Binding-site contacts:
Ligand atom CAS contacts residue ALA53 of chain 1.A at 4.1 Å (hydrophobic).
Ligand atom CLAH contacts residue PHE128 of chain 1.A at 2.9 Å.
Ligand atom OAC contacts residue GLU56 of chain 1.A at 3.7 Å.
Ligand atom CAB contacts residue THR50 of chain 1.A at 4.0 Å.
Ligand atom CLAE contacts residue LEU49 of chain 1.A at 3.6 Å.
Ligand atom CLAG contacts residue LEU228 of chain 1.A at 3.5 Å.
Ligand atom CAJ contacts residue LEU87 of chain 1.A at 4.1 Å (hydrophobic).
Ligand atom CAI contacts residue ALA53 of chain 1.A at 3.5 Å (hydrophobic).
Ligand atom CLAE contacts residue PHE107 of chain 1.A at 3.9 Å.
Ligand atom CAI contacts residue LEU49 of chain 1.A at 3.5 Å (hydrophobic).
Ligand atom CLAF contacts residue LEU90 of chain 1.A at 3.5 Å.
Ligand atom CAM contacts residue PHE107 of chain 1.A at 3.9 Å (hydrophobic).
Ligand atom OAD contacts residue HIS227 of chain 1.A at 4.2 Å.
Ligand atom CLAF contacts residue MET91 of chain 1.A at 3.5 Å.
Ligand atom CAK contacts residue LEU228 of chain 1.A at 4.0 Å (hydrophobic).
Ligand atom OAC contacts residue LEU94 of chain 1.A at 4.2 Å.
Ligand atom OAD contacts residue MET124 of chain 1.A at 4.2 Å.
Ligand atom CAA contacts residue ALA53 of chain 1.A at 4.2 Å (hydrophobic).
Ligand atom CAA contacts residue LEU87 of chain 1.A at 4.0 Å (hydrophobic).
Ligand atom OAC contacts residue LEU90 of chain 1.A at 4.3 Å.
Ligand atom CAB contacts residue ALA53 of chain 1.A at 4.0 Å (hydrophobic).
Ligand atom CLAG contacts residue ILE127 of chain 1.A at 3.9 Å.
Ligand atom OAC contacts residue ARG97 of chain 1.A at 4.0 Å.
Ligand atom CAB contacts residue LEU49 of chain 1.A at 3.6 Å (hydrophobic).
Ligand atom CAO contacts residue PHE107 of chain 1.A at 3.9 Å (hydrophobic).
Ligand atom CLAH contacts residue LEU49 of chain 1.A at 4.1 Å.
Ligand atom CAO contacts residue LEU49 of chain 1.A at 4.1 Å (hydrophobic).
Ligand atom CLAE contacts residue GLU56 of chain 1.A at 3.5 Å.
Ligand atom CAO contacts residue ALA53 of chain 1.A at 3.9 Å (hydrophobic).
Ligand atom OAC contacts residue PHE107 of chain 1.A at 3.9 Å.
Ligand atom CLAF contacts residue LEU94 of chain 1.A at 3.7 Å.
Ligand atom CAP contacts residue PHE107 of chain 1.A at 4.3 Å (hydrophobic).
Ligand atom CLAE contacts residue ALA53 of chain 1.A at 3.6 Å.
Ligand atom OAD contacts residue ILE127 of chain 1.A at 3.5 Å.
Ligand atom CAP contacts residue LEU90 of chain 1.A at 4.1 Å (hydrophobic).
Ligand atom CLAH contacts residue PHE107 of chain 1.A at 4.0 Å.
Ligand atom CLAE contacts residue LEU52 of chain 1.A at 3.5 Å.
Ligand atom CAQ contacts residue LEU228 of chain 1.A at 4.2 Å (hydrophobic).
Ligand atom CLAG contacts residue HIS227 of chain 1.A at 3.7 Å.
Ligand atom CLAG contacts residue GLY224 of chain 1.A at 3.0 Å.

Sequence of chain 1.A:
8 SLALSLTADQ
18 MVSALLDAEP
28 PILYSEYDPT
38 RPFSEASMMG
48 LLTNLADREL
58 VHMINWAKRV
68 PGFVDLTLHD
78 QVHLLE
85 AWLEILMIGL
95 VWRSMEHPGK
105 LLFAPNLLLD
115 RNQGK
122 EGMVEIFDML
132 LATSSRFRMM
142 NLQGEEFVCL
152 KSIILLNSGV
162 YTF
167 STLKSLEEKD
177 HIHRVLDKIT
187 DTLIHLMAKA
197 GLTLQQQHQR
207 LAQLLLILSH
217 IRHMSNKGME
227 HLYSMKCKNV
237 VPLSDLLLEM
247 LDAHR

This small molecule binds to this protein.
Small molecule (SMILES): CC(C)(c1cc(Cl)c(O)c(Cl)c1)c1cc(Cl)c(O)c(Cl)c1